Binding-site contacts:
Ligand atom C7 contacts residue ASN45 of chain 1.A at 4.5 Å.
Ligand atom O7 contacts residue VAL43 of chain 1.A at 4.4 Å.
Ligand atom C2 contacts residue ASN45 of chain 1.A at 2.5 Å.
Ligand atom C1 contacts residue NAG1 of chain 1.K at 4.2 Å.
Ligand atom C8 contacts residue VAL43 of chain 1.A at 3.8 Å (hydrophobic).
Ligand atom O4 contacts residue NAG1 of chain 1.K at 3.7 Å.
Ligand atom C3 contacts residue NAG1 of chain 1.K at 3.5 Å.
Ligand atom O3 contacts residue NAG1 of chain 1.K at 3.2 Å (h-bond).
Ligand atom C3 contacts residue ASN45 of chain 1.A at 3.5 Å.
Ligand atom C4 contacts residue ASN45 of chain 1.A at 3.3 Å.
Ligand atom O7 contacts residue NAG1 of chain 1.K at 3.0 Å (h-bond).
Ligand atom C6 contacts residue ASN45 of chain 1.A at 3.1 Å.
Ligand atom C2 contacts residue NAG1 of chain 1.K at 3.5 Å.
Ligand atom N2 contacts residue ASN45 of chain 1.A at 3.6 Å (h-bond).
Ligand atom C8 contacts residue SER40 of chain 1.A at 4.4 Å.
Ligand atom O5 contacts residue ASN45 of chain 1.A at 2.4 Å (h-bond).
Ligand atom O6 contacts residue ASN45 of chain 1.A at 3.0 Å (h-bond).
Ligand atom C4 contacts residue NAG1 of chain 1.K at 3.2 Å.
Ligand atom C7 contacts residue VAL43 of chain 1.A at 4.2 Å (hydrophobic).
Ligand atom C5 contacts residue ASN45 of chain 1.A at 3.0 Å.
Ligand atom O6 contacts residue NAG1 of chain 1.K at 3.6 Å.
Ligand atom C7 contacts residue NAG1 of chain 1.K at 4.2 Å.
Ligand atom C1 contacts residue ASN45 of chain 1.A at 1.4 Å.
Ligand atom C5 contacts residue NAG1 of chain 1.K at 4.4 Å.

This small molecule binds to this protein.
Small molecule (SMILES): CC(=O)N[C@@H]1[C@@H](O)[C@H](O)[C@@H](CO)O[C@H]1O

Sequence of chain 1.A:
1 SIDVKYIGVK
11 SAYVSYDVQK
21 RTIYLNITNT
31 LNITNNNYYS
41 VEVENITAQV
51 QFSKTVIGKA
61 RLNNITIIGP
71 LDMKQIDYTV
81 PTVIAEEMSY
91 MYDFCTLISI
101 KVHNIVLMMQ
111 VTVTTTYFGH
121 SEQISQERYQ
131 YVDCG